Binding-site contacts:
Ligand atom C3 contacts residue ASN120 of chain 1.A at 3.8 Å.
Ligand atom O7 contacts residue ASN120 of chain 1.A at 3.0 Å (h-bond).
Ligand atom C8 contacts residue ASN120 of chain 1.A at 4.3 Å.
Ligand atom C7 contacts residue ASN120 of chain 1.A at 3.3 Å.
Ligand atom O5 contacts residue ASN120 of chain 1.A at 2.4 Å (h-bond).
Ligand atom C1 contacts residue ASN120 of chain 1.A at 1.4 Å.
Ligand atom C5 contacts residue ASN120 of chain 1.A at 3.6 Å.
Ligand atom N2 contacts residue ASN120 of chain 1.A at 2.9 Å (h-bond).
Ligand atom C4 contacts residue ASN120 of chain 1.A at 4.2 Å.
Ligand atom C8 contacts residue ILE100 of chain 1.A at 4.4 Å (hydrophobic).
Ligand atom C2 contacts residue ASN120 of chain 1.A at 2.5 Å.
Ligand atom C8 contacts residue THR98 of chain 1.A at 4.0 Å.
Ligand atom O7 contacts residue ASP127 of chain 1.F at 3.9 Å.

Sequence of chain 1.A:
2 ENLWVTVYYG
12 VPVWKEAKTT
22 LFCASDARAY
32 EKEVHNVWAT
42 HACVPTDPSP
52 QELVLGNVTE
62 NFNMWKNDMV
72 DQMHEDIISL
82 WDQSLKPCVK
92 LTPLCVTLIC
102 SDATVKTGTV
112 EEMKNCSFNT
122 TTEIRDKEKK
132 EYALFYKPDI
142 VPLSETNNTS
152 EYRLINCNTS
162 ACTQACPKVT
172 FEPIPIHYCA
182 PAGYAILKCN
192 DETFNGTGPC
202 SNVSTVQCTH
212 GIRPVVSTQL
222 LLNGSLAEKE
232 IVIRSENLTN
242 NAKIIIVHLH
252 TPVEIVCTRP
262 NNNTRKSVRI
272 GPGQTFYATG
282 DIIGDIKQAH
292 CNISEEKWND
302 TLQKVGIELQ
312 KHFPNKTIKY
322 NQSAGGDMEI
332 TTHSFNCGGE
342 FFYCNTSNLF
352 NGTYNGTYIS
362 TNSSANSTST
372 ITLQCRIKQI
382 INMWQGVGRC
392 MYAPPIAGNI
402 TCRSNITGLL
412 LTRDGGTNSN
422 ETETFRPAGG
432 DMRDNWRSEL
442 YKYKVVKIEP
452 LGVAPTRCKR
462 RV

Sequence of chain 1.F:
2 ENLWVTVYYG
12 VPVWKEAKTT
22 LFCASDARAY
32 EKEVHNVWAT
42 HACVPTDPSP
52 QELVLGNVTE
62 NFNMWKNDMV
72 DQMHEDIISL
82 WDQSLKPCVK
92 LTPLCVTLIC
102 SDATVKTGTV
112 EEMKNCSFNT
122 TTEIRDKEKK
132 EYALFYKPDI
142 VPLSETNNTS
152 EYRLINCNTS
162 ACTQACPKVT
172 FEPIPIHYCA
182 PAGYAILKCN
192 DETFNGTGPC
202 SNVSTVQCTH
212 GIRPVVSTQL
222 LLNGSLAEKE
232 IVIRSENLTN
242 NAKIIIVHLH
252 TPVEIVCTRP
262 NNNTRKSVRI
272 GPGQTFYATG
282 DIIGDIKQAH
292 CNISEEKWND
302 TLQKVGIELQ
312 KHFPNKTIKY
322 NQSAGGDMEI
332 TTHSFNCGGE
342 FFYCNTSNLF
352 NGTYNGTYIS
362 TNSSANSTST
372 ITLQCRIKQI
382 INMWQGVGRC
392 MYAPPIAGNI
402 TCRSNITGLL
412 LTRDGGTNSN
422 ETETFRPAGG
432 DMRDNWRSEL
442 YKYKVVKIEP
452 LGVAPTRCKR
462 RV

The protein below binds the small molecule below.
Small molecule (SMILES): CC(=O)N[C@@H]1[C@@H](O)[C@H](O)[C@@H](CO)O[C@H]1O